This small molecule binds to this protein.
Small molecule (SMILES): CC(=O)N[C@H]1[C@H](O[C@H]2[C@H](O)[C@@H](NC(C)=O)CO[C@@H]2CO)O[C@H](CO)[C@@H](O)[C@@H]1O

Sequence of chain 1.A:
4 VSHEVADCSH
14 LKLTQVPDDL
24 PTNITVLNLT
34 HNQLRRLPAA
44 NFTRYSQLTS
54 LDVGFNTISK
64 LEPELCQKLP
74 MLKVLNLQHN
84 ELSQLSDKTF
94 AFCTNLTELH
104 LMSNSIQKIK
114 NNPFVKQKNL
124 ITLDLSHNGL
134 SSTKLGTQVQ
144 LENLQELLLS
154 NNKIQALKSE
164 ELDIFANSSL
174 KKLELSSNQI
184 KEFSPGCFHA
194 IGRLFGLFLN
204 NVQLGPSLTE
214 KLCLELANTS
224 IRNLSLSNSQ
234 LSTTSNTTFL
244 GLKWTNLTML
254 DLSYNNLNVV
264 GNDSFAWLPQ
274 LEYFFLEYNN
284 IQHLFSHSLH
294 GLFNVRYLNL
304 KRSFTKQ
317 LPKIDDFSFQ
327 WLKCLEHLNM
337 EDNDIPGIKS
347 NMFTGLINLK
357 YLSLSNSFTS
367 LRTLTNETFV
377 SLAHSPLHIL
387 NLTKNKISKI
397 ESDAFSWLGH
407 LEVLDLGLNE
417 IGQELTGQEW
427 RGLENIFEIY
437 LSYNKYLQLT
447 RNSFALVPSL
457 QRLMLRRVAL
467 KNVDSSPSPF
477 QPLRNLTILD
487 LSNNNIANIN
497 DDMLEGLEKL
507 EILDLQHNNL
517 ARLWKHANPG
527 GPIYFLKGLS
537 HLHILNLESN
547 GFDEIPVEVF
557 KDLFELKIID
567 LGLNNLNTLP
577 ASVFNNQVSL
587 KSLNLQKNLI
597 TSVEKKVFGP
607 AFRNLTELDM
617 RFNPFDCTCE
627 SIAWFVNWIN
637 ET

Binding-site contacts:
Ligand atom C8 contacts residue THR248 of chain 1.A at 4.3 Å.
Ligand atom C8 contacts residue THR222 of chain 1.A at 3.2 Å.
Ligand atom O5 contacts residue ASN249 of chain 1.A at 2.3 Å (h-bond).
Ligand atom C8 contacts residue ASN221 of chain 1.A at 3.7 Å.
Ligand atom C1 contacts residue ASN249 of chain 1.A at 1.4 Å.
Ligand atom N2 contacts residue ASN249 of chain 1.A at 2.9 Å (h-bond).
Ligand atom C3 contacts residue ASN249 of chain 1.A at 3.8 Å.
Ligand atom C2 contacts residue ASN249 of chain 1.A at 2.4 Å.
Ligand atom C7 contacts residue THR222 of chain 1.A at 3.9 Å.
Ligand atom C5 contacts residue ASN249 of chain 1.A at 3.6 Å.
Ligand atom C8 contacts residue TRP247 of chain 1.A at 3.3 Å (hydrophobic).
Ligand atom O7 contacts residue THR222 of chain 1.A at 3.8 Å.
Ligand atom C7 contacts residue ASN249 of chain 1.A at 3.8 Å.
Ligand atom C4 contacts residue ASN249 of chain 1.A at 4.1 Å.
Ligand atom O7 contacts residue ASN249 of chain 1.A at 4.1 Å.